Sequence of chain 1.E:
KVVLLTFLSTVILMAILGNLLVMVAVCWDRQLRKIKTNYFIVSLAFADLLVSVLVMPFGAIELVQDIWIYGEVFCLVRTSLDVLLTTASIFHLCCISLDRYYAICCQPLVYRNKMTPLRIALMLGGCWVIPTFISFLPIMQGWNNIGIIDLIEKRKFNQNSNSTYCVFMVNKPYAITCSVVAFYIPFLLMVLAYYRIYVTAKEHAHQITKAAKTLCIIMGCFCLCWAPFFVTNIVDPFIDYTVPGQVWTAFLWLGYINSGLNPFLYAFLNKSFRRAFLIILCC

This small molecule binds to this protein.
Small molecule (SMILES): NCCc1c[nH]c2ccc(O)cc12

Binding-site contacts:
Ligand atom NZ contacts residue PHE414 of chain 1.E at 4.0 Å.
Ligand atom NE1 contacts residue VAL240 of chain 1.E at 4.2 Å.
Ligand atom NE1 contacts residue ALA339 of chain 1.E at 4.2 Å.
Ligand atom CD1 contacts residue THR244 of chain 1.E at 4.1 Å.
Ligand atom NE1 contacts residue THR244 of chain 1.E at 3.9 Å.
Ligand atom NZ contacts residue ASP239 of chain 1.E at 2.9 Å (salt-bridge).
Ligand atom CB contacts residue PHE414 of chain 1.E at 3.9 Å (hydrophobic).
Ligand atom CA contacts residue PHE414 of chain 1.E at 3.7 Å (hydrophobic).
Ligand atom NE1 contacts residue PHE415 of chain 1.E at 3.7 Å.
Ligand atom CH2 contacts residue PHE415 of chain 1.E at 4.3 Å (hydrophobic).
Ligand atom CE3 contacts residue PHE325 of chain 1.E at 4.0 Å (hydrophobic).
Ligand atom CH2 contacts residue SER336 of chain 1.E at 3.7 Å.
Ligand atom NZ contacts residue THR243 of chain 1.E at 4.0 Å.
Ligand atom CE2 contacts residue PHE415 of chain 1.E at 3.6 Å (hydrophobic).
Ligand atom NE1 contacts residue THR243 of chain 1.E at 4.4 Å.
Ligand atom CD1 contacts residue PHE415 of chain 1.E at 4.4 Å (hydrophobic).
Ligand atom CZ2 contacts residue PHE415 of chain 1.E at 3.4 Å (hydrophobic).
Ligand atom CE3 contacts residue PHE414 of chain 1.E at 3.8 Å (hydrophobic).
Ligand atom CE2 contacts residue CYS335 of chain 1.E at 4.0 Å (hydrophobic).
Ligand atom CZ2 contacts residue ALA339 of chain 1.E at 4.3 Å (hydrophobic).
Ligand atom CH2 contacts residue CYS335 of chain 1.E at 3.6 Å (hydrophobic).
Ligand atom CE3 contacts residue ASN418 of chain 1.E at 4.2 Å.
Ligand atom CG contacts residue VAL240 of chain 1.E at 4.0 Å (hydrophobic).
Ligand atom CH2 contacts residue ASN418 of chain 1.E at 3.6 Å.
Ligand atom CA contacts residue THR243 of chain 1.E at 3.6 Å.
Ligand atom CZ2 contacts residue SER336 of chain 1.E at 4.3 Å.
Ligand atom CA contacts residue ASP239 of chain 1.E at 3.6 Å.
Ligand atom CZ3 contacts residue ASN418 of chain 1.E at 3.4 Å.
Ligand atom CZ2 contacts residue CYS335 of chain 1.E at 3.3 Å (hydrophobic).
Ligand atom OH contacts residue ASN418 of chain 1.E at 2.4 Å (h-bond).
Ligand atom NZ contacts residue LEU437 of chain 1.E at 3.0 Å.
Ligand atom OH contacts residue VAL327 of chain 1.E at 3.7 Å.
Ligand atom CD1 contacts residue VAL240 of chain 1.E at 4.1 Å (hydrophobic).
Ligand atom NZ contacts residue TYR441 of chain 1.E at 4.1 Å.
Ligand atom CD1 contacts residue THR243 of chain 1.E at 3.6 Å.
Ligand atom CA contacts residue LEU437 of chain 1.E at 4.3 Å (hydrophobic).
Ligand atom CD2 contacts residue PHE414 of chain 1.E at 3.7 Å (hydrophobic).
Ligand atom CG contacts residue PHE414 of chain 1.E at 3.8 Å (hydrophobic).
Ligand atom CB contacts residue ASP239 of chain 1.E at 4.2 Å.
Ligand atom CB contacts residue VAL240 of chain 1.E at 3.8 Å (hydrophobic).